Sequence of chain 1.B:
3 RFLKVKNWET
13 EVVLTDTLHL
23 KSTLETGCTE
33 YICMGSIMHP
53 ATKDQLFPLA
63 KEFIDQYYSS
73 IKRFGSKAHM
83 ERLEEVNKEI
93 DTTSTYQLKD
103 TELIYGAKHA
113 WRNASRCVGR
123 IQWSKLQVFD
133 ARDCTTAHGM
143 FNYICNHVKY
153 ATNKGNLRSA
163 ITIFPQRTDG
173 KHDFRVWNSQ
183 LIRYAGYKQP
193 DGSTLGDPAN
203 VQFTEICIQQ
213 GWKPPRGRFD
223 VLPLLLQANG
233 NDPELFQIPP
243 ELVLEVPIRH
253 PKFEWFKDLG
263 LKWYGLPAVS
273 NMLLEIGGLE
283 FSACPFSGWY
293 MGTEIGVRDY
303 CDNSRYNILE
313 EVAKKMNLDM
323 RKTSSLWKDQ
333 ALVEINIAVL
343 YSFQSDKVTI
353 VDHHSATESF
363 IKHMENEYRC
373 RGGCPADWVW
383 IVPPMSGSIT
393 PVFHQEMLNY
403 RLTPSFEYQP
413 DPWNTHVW

The small molecule below binds the protein below.
Small molecule (SMILES): Nc1ccc2ccc(CNCCCc3cncc(F)c3)cc2n1

Binding-site contacts:
Ligand atom C04 contacts residue HEM1 of chain 1.G at 3.2 Å.
Ligand atom C08 contacts residue HEM1 of chain 1.G at 3.6 Å.
Ligand atom C09 contacts residue VAL271 of chain 1.B at 4.0 Å (hydrophobic).
Ligand atom N02 contacts residue GLU296 of chain 1.B at 2.8 Å (salt-bridge).
Ligand atom N21 contacts residue HIS41 of chain 1.B at 3.0 Å (h-bond).
Ligand atom C22 contacts residue HIS41 of chain 1.B at 3.6 Å.
Ligand atom C14 contacts residue TRP382 of chain 1.B at 4.0 Å (hydrophobic).
Ligand atom C06 contacts residue PHE288 of chain 1.B at 3.9 Å (hydrophobic).
Ligand atom N02 contacts residue PRO269 of chain 1.B at 3.8 Å.
Ligand atom C22 contacts residue MET40 of chain 1.B at 3.5 Å (hydrophobic).
Ligand atom C02 contacts residue HEM1 of chain 1.G at 3.7 Å.
Ligand atom C03 contacts residue HEM1 of chain 1.G at 2.9 Å.
Ligand atom C22 contacts residue TRP10 of chain 1.A at 3.5 Å (hydrophobic).
Ligand atom C07 contacts residue HEM1 of chain 1.G at 3.6 Å.
Ligand atom C08 contacts residue VAL271 of chain 1.B at 3.5 Å (hydrophobic).
Ligand atom N21 contacts residue MET40 of chain 1.B at 3.2 Å.
Ligand atom C11 contacts residue HEM1 of chain 1.G at 3.0 Å.
Ligand atom C02 contacts residue GLU296 of chain 1.B at 3.5 Å.
Ligand atom C06 contacts residue HEM1 of chain 1.G at 3.6 Å.
Ligand atom N02 contacts residue TYR292 of chain 1.B at 3.9 Å.
Ligand atom C14 contacts residue HEM1 of chain 1.G at 3.2 Å.
Ligand atom C23 contacts residue TRP10 of chain 1.A at 3.9 Å (hydrophobic).
Ligand atom F23 contacts residue TRP10 of chain 1.A at 3.0 Å.
Ligand atom C13 contacts residue HEM1 of chain 1.G at 3.2 Å.
Ligand atom C02 contacts residue TRP291 of chain 1.B at 4.0 Å (hydrophobic).
Ligand atom C07 contacts residue VAL271 of chain 1.B at 3.2 Å (hydrophobic).
Ligand atom C05 contacts residue VAL271 of chain 1.B at 4.0 Å (hydrophobic).
Ligand atom N02 contacts residue HEM1 of chain 1.G at 3.7 Å.
Ligand atom C09 contacts residue GLU296 of chain 1.B at 3.4 Å.
Ligand atom C10 contacts residue GLU296 of chain 1.B at 3.4 Å.
Ligand atom C26 contacts residue HIS41 of chain 1.B at 3.8 Å.
Ligand atom C06 contacts residue VAL271 of chain 1.B at 3.4 Å (hydrophobic).
Ligand atom N01 contacts residue GLU296 of chain 1.B at 2.6 Å (salt-bridge).
Ligand atom C05 contacts residue HEM1 of chain 1.G at 3.9 Å.
Ligand atom C23 contacts residue MET40 of chain 1.B at 4.1 Å (hydrophobic).
Ligand atom C10 contacts residue HEM1 of chain 1.G at 3.9 Å.
Ligand atom N02 contacts residue TRP291 of chain 1.B at 2.8 Å (h-bond).
Ligand atom N12 contacts residue HEM1 of chain 1.G at 2.9 Å (h-bond).
Ligand atom C09 contacts residue HEM1 of chain 1.G at 3.4 Å.
Ligand atom C26 contacts residue MET40 of chain 1.B at 4.1 Å (hydrophobic).

Sequence of chain 1.A:
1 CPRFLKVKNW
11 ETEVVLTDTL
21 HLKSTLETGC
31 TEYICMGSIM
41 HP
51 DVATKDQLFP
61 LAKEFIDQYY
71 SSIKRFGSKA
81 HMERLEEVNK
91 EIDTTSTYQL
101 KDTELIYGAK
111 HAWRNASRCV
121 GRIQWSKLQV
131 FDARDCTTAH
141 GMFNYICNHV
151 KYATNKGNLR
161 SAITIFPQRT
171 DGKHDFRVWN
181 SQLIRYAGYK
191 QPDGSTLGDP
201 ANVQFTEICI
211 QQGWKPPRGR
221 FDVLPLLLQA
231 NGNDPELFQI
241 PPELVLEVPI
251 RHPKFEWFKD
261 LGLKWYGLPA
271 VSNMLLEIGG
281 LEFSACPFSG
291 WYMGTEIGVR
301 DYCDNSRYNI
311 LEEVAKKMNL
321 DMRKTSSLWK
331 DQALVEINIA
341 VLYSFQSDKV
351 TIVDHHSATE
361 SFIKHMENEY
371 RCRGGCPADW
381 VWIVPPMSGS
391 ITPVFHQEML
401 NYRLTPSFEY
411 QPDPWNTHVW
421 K